This small molecule binds to this protein.
Small molecule (SMILES): OC[C@H]1O[C@@H](NC(=S)N/N=C/c2ccccc2O)[C@H](O)[C@@H](O)[C@@H]1O

Sequence of chain 1.A:
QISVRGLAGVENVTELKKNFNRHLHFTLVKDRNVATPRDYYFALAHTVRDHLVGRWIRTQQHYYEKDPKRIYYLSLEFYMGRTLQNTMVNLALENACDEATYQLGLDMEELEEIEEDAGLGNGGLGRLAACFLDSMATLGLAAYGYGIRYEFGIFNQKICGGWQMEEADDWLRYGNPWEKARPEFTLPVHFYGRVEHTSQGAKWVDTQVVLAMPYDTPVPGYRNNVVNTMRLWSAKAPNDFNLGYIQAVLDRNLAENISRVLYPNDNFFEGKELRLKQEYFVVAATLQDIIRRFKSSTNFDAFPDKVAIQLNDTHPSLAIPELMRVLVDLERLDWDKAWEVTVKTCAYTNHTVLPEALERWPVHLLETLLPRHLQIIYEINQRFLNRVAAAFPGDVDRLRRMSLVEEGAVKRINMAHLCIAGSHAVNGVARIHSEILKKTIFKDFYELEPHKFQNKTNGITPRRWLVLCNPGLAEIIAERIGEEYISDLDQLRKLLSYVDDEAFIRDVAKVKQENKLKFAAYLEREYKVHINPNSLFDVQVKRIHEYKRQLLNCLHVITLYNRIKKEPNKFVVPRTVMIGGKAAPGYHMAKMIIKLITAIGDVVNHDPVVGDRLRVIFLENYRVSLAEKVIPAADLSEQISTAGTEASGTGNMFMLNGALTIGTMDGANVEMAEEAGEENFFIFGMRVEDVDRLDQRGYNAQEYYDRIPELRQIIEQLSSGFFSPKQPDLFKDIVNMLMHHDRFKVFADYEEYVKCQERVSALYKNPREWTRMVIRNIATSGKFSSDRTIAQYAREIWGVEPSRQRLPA

Binding-site contacts:
Ligand atom O3 contacts residue GLU671 of chain 1.A at 2.6 Å (salt-bridge).
Ligand atom O5 contacts residue LEU135 of chain 1.A at 3.6 Å.
Ligand atom CAT contacts residue ASN132 of chain 1.A at 3.4 Å.
Ligand atom C2 contacts residue HIS376 of chain 1.A at 3.4 Å.
Ligand atom OAX contacts residue GLU87 of chain 1.A at 3.5 Å (salt-bridge).
Ligand atom NAN contacts residue ASP282 of chain 1.A at 3.7 Å.
Ligand atom CAQ contacts residue ASP282 of chain 1.A at 3.1 Å.
Ligand atom SAO contacts residue LEU135 of chain 1.A at 3.4 Å (h-bond).
Ligand atom C6 contacts residue ASN483 of chain 1.A at 3.3 Å.
Ligand atom NAL contacts residue HIS376 of chain 1.A at 3.5 Å (h-bond).
Ligand atom CAT contacts residue ASP282 of chain 1.A at 3.3 Å.
Ligand atom C4 contacts residue GLY674 of chain 1.A at 3.7 Å.
Ligand atom O4 contacts residue GLY674 of chain 1.A at 2.7 Å (h-bond).
Ligand atom CAU contacts residue ASN281 of chain 1.A at 3.6 Å.
Ligand atom C6 contacts residue GLY134 of chain 1.A at 3.7 Å.
Ligand atom C5 contacts residue GLY134 of chain 1.A at 3.8 Å.
Ligand atom CAS contacts residue GLU87 of chain 1.A at 3.6 Å.
Ligand atom C5 contacts residue LEU135 of chain 1.A at 3.8 Å (hydrophobic).
Ligand atom NAP contacts residue ASP282 of chain 1.A at 2.9 Å (salt-bridge).
Ligand atom O4 contacts residue ASN483 of chain 1.A at 3.6 Å (h-bond).
Ligand atom CAV contacts residue PHE284 of chain 1.A at 3.8 Å (hydrophobic).
Ligand atom O6 contacts residue HIS376 of chain 1.A at 2.7 Å (h-bond).
Ligand atom O2 contacts residue GLU671 of chain 1.A at 3.2 Å (salt-bridge).
Ligand atom O3 contacts residue ALA672 of chain 1.A at 3.3 Å (h-bond).
Ligand atom CAM contacts residue LEU135 of chain 1.A at 3.7 Å (hydrophobic).
Ligand atom C6 contacts residue HIS376 of chain 1.A at 3.6 Å.
Ligand atom O6 contacts residue ASN483 of chain 1.A at 2.8 Å (h-bond).
Ligand atom CAS contacts residue ASP282 of chain 1.A at 2.9 Å.
Ligand atom OAX contacts residue ASP282 of chain 1.A at 2.6 Å (salt-bridge).
Ligand atom CAT contacts residue GLU87 of chain 1.A at 3.5 Å.
Ligand atom O3 contacts residue GLY674 of chain 1.A at 3.2 Å (h-bond).
Ligand atom O2 contacts residue ASN283 of chain 1.A at 3.6 Å (h-bond).
Ligand atom CAR contacts residue ASP282 of chain 1.A at 3.2 Å.
Ligand atom OAX contacts residue ASN132 of chain 1.A at 3.6 Å.
Ligand atom O3 contacts residue SER673 of chain 1.A at 3.1 Å (h-bond).
Ligand atom O2 contacts residue TYR572 of chain 1.A at 3.2 Å (h-bond).
Ligand atom O4 contacts residue SER673 of chain 1.A at 3.6 Å.
Ligand atom C3 contacts residue GLU671 of chain 1.A at 3.3 Å.
Ligand atom CAW contacts residue HIS340 of chain 1.A at 3.5 Å.
Ligand atom CAW contacts residue ASN283 of chain 1.A at 3.3 Å.